Binding-site contacts:
Ligand atom N9 contacts residue ASN426 of chain 1.D at 4.1 Å.
Ligand atom N6 contacts residue SER431 of chain 1.P at 3.3 Å.
Ligand atom O4' contacts residue ASN426 of chain 1.D at 4.0 Å.
Ligand atom C2' contacts residue HIS429 of chain 1.P at 3.7 Å.
Ligand atom O2P contacts residue HIS427 of chain 1.D at 3.1 Å.
Ligand atom P contacts residue ASP425 of chain 1.D at 3.7 Å.
Ligand atom N6 contacts residue ASN408 of chain 1.P at 3.9 Å.
Ligand atom N6 contacts residue PRO432 of chain 1.P at 4.0 Å.
Ligand atom C4' contacts residue HIS429 of chain 1.P at 3.9 Å.
Ligand atom C6 contacts residue PRO430 of chain 1.P at 3.7 Å (hydrophobic).
Ligand atom N1 contacts residue GLY438 of chain 1.P at 3.7 Å.
Ligand atom O5' contacts residue HIS429 of chain 1.P at 4.2 Å.
Ligand atom N7 contacts residue ASN408 of chain 1.P at 3.5 Å (h-bond).
Ligand atom C5' contacts residue HIS429 of chain 1.P at 3.1 Å.
Ligand atom C2' contacts residue PRO430 of chain 1.P at 3.5 Å (hydrophobic).
Ligand atom N1 contacts residue PRO430 of chain 1.P at 3.5 Å (h-bond).
Ligand atom N1 contacts residue PRO217 of chain 1.P at 4.1 Å.
Ligand atom C2 contacts residue PRO217 of chain 1.P at 3.8 Å (hydrophobic).
Ligand atom C5 contacts residue SER431 of chain 1.P at 4.0 Å.
Ligand atom O2P contacts residue ASP425 of chain 1.D at 3.2 Å (salt-bridge).
Ligand atom C8 contacts residue ASN426 of chain 1.D at 3.0 Å.
Ligand atom C4 contacts residue PRO217 of chain 1.P at 3.8 Å (hydrophobic).
Ligand atom N9 contacts residue PRO217 of chain 1.P at 4.2 Å.
Ligand atom C5 contacts residue PRO217 of chain 1.P at 3.8 Å (hydrophobic).
Ligand atom C6 contacts residue PRO217 of chain 1.P at 4.0 Å (hydrophobic).
Ligand atom O2P contacts residue ASN426 of chain 1.D at 3.3 Å.
Ligand atom N7 contacts residue ASN426 of chain 1.D at 3.5 Å (h-bond).
Ligand atom N6 contacts residue GLY438 of chain 1.P at 4.2 Å.
Ligand atom N7 contacts residue SER431 of chain 1.P at 3.8 Å.
Ligand atom N6 contacts residue PRO430 of chain 1.P at 4.1 Å.
Ligand atom C6 contacts residue SER431 of chain 1.P at 3.8 Å.
Ligand atom C5' contacts residue HIS427 of chain 1.D at 4.0 Å.
Ligand atom N3 contacts residue PRO217 of chain 1.P at 3.9 Å.
Ligand atom C2 contacts residue PRO430 of chain 1.P at 3.8 Å (hydrophobic).
Ligand atom C2 contacts residue GLY438 of chain 1.P at 3.9 Å.
Ligand atom C3' contacts residue HIS429 of chain 1.P at 3.7 Å.
Ligand atom N3 contacts residue PRO430 of chain 1.P at 4.1 Å.
Ligand atom C8 contacts residue ASP425 of chain 1.D at 4.1 Å.
Ligand atom O4' contacts residue HIS429 of chain 1.P at 4.0 Å.
Ligand atom N6 contacts residue GLY436 of chain 1.P at 3.8 Å.

Sequence of chain 1.D:
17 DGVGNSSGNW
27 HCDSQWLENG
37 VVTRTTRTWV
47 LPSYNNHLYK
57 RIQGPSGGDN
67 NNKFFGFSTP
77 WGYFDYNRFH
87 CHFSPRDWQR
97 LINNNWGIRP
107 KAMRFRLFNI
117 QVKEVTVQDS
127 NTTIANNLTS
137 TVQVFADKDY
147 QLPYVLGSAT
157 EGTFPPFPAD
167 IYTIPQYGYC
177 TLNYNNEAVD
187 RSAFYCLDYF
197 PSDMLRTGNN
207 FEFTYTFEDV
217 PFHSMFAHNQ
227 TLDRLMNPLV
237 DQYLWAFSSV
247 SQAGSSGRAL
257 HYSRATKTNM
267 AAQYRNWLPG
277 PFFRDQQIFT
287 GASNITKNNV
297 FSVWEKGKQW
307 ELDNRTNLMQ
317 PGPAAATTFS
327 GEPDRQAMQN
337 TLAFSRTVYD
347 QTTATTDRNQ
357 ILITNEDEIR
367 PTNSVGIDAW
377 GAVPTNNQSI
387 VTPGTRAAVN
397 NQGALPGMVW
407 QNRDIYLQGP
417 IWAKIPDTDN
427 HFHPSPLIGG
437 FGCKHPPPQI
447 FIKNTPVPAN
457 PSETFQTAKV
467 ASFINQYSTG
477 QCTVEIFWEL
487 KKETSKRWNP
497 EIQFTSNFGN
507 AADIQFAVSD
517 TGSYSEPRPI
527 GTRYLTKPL

A small-molecule ligand and the protein it binds are described below.
Small molecule (SMILES): Nc1ncnc2c1ncn2[C@H]1C[C@H](O)[C@@H](COP(=O)(O)O)O1

Sequence of chain 1.P:
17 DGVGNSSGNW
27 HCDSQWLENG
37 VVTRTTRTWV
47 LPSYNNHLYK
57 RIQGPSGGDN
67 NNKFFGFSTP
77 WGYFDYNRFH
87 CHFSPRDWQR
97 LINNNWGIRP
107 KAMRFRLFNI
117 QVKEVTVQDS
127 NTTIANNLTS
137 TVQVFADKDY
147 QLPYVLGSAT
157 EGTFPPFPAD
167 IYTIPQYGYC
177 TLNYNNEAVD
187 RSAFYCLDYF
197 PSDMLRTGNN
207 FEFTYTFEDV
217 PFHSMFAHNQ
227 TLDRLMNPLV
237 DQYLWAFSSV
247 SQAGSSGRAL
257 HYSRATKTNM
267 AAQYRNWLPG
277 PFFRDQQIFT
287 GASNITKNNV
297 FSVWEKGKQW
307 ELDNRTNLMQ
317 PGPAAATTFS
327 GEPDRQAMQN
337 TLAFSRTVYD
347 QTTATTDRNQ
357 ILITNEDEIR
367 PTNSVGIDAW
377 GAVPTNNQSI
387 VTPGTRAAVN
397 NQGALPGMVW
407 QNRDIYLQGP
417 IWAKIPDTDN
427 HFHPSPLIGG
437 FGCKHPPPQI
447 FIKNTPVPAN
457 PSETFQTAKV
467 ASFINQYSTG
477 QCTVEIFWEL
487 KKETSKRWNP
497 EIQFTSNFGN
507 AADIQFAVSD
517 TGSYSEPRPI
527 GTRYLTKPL